Sequence of chain 1.A:
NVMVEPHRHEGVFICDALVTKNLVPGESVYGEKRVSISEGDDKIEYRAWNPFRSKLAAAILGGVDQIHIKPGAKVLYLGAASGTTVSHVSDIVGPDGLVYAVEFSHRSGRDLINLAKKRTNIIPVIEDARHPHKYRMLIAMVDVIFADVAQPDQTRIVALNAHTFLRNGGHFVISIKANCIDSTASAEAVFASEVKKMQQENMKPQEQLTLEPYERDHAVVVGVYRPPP

The small molecule below binds the protein below.
Small molecule (SMILES): Nc1cc(C(F)(F)F)ncn1

Binding-site contacts:
Ligand atom C2 contacts residue PHE113 of chain 1.A at 3.4 Å (hydrophobic).
Ligand atom F2 contacts residue ARG139 of chain 1.A at 4.0 Å.
Ligand atom F contacts residue ASP137 of chain 1.A at 2.4 Å.
Ligand atom C contacts residue ALA138 of chain 1.A at 4.2 Å (hydrophobic).
Ligand atom C contacts residue ARG139 of chain 1.A at 4.1 Å.
Ligand atom C4 contacts residue PHE113 of chain 1.A at 3.3 Å (hydrophobic).
Ligand atom N contacts residue GLY88 of chain 1.A at 3.9 Å.
Ligand atom C4 contacts residue ALA138 of chain 1.A at 3.8 Å (hydrophobic).
Ligand atom C3 contacts residue PHE113 of chain 1.A at 3.3 Å (hydrophobic).
Ligand atom F2 contacts residue VAL158 of chain 1.A at 4.0 Å.
Ligand atom C3 contacts residue GLY88 of chain 1.A at 4.1 Å.
Ligand atom N2 contacts residue PHE113 of chain 1.A at 4.0 Å.
Ligand atom C1 contacts residue VAL158 of chain 1.A at 4.0 Å (hydrophobic).
Ligand atom F1 contacts residue GLN160 of chain 1.A at 3.3 Å.
Ligand atom F contacts residue PHE113 of chain 1.A at 3.9 Å.
Ligand atom C contacts residue PHE113 of chain 1.A at 4.2 Å (hydrophobic).
Ligand atom N1 contacts residue GLU112 of chain 1.A at 3.4 Å.
Ligand atom F2 contacts residue ILE166 of chain 1.A at 3.3 Å.
Ligand atom C1 contacts residue PHE113 of chain 1.A at 4.1 Å (hydrophobic).
Ligand atom F2 contacts residue ALA138 of chain 1.A at 3.7 Å.
Ligand atom F1 contacts residue PHE113 of chain 1.A at 4.0 Å.
Ligand atom C4 contacts residue GLU136 of chain 1.A at 3.5 Å.
Ligand atom C3 contacts residue GLU112 of chain 1.A at 3.7 Å.
Ligand atom N1 contacts residue GLY88 of chain 1.A at 4.1 Å.
Ligand atom N contacts residue FMT1 of chain 1.E at 3.3 Å (h-bond).
Ligand atom F2 contacts residue ASP137 of chain 1.A at 4.0 Å.
Ligand atom N contacts residue GLU112 of chain 1.A at 2.9 Å (salt-bridge).
Ligand atom F contacts residue ARG139 of chain 1.A at 3.3 Å.
Ligand atom N contacts residue PHE113 of chain 1.A at 3.4 Å.
Ligand atom N1 contacts residue PHE113 of chain 1.A at 3.0 Å (h-bond).
Ligand atom N1 contacts residue VAL111 of chain 1.A at 4.1 Å.
Ligand atom F contacts residue ALA138 of chain 1.A at 3.7 Å.
Ligand atom C2 contacts residue VAL158 of chain 1.A at 3.9 Å (hydrophobic).
Ligand atom C contacts residue ASP137 of chain 1.A at 3.7 Å.
Ligand atom N2 contacts residue GLU136 of chain 1.A at 4.0 Å.
Ligand atom F1 contacts residue ARG139 of chain 1.A at 3.8 Å.
Ligand atom C4 contacts residue GLU112 of chain 1.A at 3.9 Å.
Ligand atom N2 contacts residue ALA138 of chain 1.A at 3.0 Å (h-bond).
Ligand atom C1 contacts residue ALA138 of chain 1.A at 4.1 Å (hydrophobic).
Ligand atom N2 contacts residue ASP137 of chain 1.A at 3.9 Å.